Sequence of chain 1.C:
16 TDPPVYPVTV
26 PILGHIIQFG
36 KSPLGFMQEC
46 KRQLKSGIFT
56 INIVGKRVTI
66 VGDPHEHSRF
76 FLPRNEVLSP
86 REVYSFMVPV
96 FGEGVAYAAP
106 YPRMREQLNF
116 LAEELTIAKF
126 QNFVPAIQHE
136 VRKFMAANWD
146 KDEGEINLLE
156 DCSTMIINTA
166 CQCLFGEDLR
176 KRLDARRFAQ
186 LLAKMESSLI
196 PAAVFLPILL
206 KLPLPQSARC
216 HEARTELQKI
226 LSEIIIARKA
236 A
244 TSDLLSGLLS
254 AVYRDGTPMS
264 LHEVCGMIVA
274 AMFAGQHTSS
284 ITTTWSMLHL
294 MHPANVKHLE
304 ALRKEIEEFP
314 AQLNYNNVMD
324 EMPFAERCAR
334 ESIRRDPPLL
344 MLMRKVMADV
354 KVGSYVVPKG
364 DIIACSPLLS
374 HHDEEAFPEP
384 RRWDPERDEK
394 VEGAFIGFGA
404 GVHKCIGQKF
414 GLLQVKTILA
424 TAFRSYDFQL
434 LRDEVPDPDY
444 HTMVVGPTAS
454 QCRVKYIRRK

A protein and the small-molecule ligand that binds it are described below.
Small molecule (SMILES): CC[C@@H]([C@H](C)O)n1ncn(-c2ccc(N3CCN(c4ccc(OC[C@@H]5CO[C@@](Cn6cncn6)(c6ccc(F)cc6F)C5)cc4)CC3)cc2)c1=O

Binding-site contacts:
Ligand atom CBO contacts residue TYR102 of chain 1.C at 3.5 Å (hydrophobic).
Ligand atom CAS contacts residue HEM1 of chain 1.I at 2.9 Å.
Ligand atom CAT contacts residue HIS444 of chain 1.C at 3.8 Å.
Ligand atom CAQ contacts residue THR281 of chain 1.C at 3.5 Å.
Ligand atom FAE contacts residue PHE276 of chain 1.C at 3.0 Å.
Ligand atom CAJ contacts residue MET346 of chain 1.C at 3.4 Å (hydrophobic).
Ligand atom CAW contacts residue PRO196 of chain 1.C at 3.9 Å (hydrophobic).
Ligand atom CAG contacts residue ALA273 of chain 1.C at 3.7 Å (hydrophobic).
Ligand atom NBE contacts residue LEU342 of chain 1.C at 3.8 Å.
Ligand atom CBI contacts residue MET92 of chain 1.C at 3.8 Å (hydrophobic).
Ligand atom C32 contacts residue TYR89 of chain 1.C at 3.8 Å (hydrophobic).
Ligand atom CAK contacts residue MET446 of chain 1.C at 3.5 Å (hydrophobic).
Ligand atom NBE contacts residue ALA277 of chain 1.C at 3.4 Å (h-bond).
Ligand atom CAW contacts residue MET346 of chain 1.C at 3.8 Å (hydrophobic).
Ligand atom FAE contacts residue ALA277 of chain 1.C at 3.7 Å.
Ligand atom OBG contacts residue MET446 of chain 1.C at 3.8 Å.
Ligand atom CBJ contacts residue TYR102 of chain 1.C at 3.6 Å (hydrophobic).
Ligand atom CBC contacts residue LEU342 of chain 1.C at 3.6 Å (hydrophobic).
Ligand atom OAC contacts residue PRO196 of chain 1.C at 3.8 Å.
Ligand atom NBE contacts residue THR281 of chain 1.C at 3.5 Å.
Ligand atom CAV contacts residue MET92 of chain 1.C at 3.3 Å (hydrophobic).
Ligand atom CAY contacts residue PRO196 of chain 1.C at 3.5 Å (hydrophobic).
Ligand atom CBB contacts residue TYR89 of chain 1.C at 3.7 Å (hydrophobic).
Ligand atom CAS contacts residue LEU342 of chain 1.C at 3.9 Å (hydrophobic).
Ligand atom CBO contacts residue HEM1 of chain 1.I at 3.9 Å.
Ligand atom FAF contacts residue PHE96 of chain 1.C at 3.1 Å.
Ligand atom FAF contacts residue ALA273 of chain 1.C at 3.7 Å.
Ligand atom CAG contacts residue PHE96 of chain 1.C at 3.7 Å (hydrophobic).
Ligand atom CAI contacts residue MET446 of chain 1.C at 3.7 Å (hydrophobic).
Ligand atom C7 contacts residue MET92 of chain 1.C at 3.6 Å (hydrophobic).
Ligand atom NBV contacts residue LEU342 of chain 1.C at 3.5 Å.
Ligand atom CAV contacts residue MET446 of chain 1.C at 3.9 Å (hydrophobic).
Ligand atom CAQ contacts residue HEM1 of chain 1.I at 2.9 Å.
Ligand atom NBD contacts residue HEM1 of chain 1.I at 1.9 Å.
Ligand atom CAR contacts residue MET92 of chain 1.C at 3.7 Å (hydrophobic).
Ligand atom CAG contacts residue ALA277 of chain 1.C at 3.9 Å (hydrophobic).
Ligand atom FAF contacts residue HEM1 of chain 1.I at 3.5 Å.
Ligand atom CAP contacts residue PHE96 of chain 1.C at 3.4 Å (hydrophobic).
Ligand atom CAQ contacts residue ALA277 of chain 1.C at 3.2 Å (hydrophobic).
Ligand atom CAP contacts residue HEM1 of chain 1.I at 3.9 Å.